Sequence of chain 1.B:
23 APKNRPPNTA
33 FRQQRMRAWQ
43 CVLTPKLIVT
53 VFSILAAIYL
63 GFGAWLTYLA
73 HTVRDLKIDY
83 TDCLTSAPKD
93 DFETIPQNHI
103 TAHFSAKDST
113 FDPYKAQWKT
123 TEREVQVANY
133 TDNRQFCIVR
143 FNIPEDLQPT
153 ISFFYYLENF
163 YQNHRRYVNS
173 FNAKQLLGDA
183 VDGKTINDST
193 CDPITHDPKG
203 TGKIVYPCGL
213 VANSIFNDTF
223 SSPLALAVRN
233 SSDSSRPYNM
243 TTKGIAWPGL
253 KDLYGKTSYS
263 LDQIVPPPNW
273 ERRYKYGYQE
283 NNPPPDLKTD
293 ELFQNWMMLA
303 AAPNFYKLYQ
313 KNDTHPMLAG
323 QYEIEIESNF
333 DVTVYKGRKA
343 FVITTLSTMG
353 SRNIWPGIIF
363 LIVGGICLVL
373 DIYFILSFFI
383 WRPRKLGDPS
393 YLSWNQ

Sequence of chain 1.A:
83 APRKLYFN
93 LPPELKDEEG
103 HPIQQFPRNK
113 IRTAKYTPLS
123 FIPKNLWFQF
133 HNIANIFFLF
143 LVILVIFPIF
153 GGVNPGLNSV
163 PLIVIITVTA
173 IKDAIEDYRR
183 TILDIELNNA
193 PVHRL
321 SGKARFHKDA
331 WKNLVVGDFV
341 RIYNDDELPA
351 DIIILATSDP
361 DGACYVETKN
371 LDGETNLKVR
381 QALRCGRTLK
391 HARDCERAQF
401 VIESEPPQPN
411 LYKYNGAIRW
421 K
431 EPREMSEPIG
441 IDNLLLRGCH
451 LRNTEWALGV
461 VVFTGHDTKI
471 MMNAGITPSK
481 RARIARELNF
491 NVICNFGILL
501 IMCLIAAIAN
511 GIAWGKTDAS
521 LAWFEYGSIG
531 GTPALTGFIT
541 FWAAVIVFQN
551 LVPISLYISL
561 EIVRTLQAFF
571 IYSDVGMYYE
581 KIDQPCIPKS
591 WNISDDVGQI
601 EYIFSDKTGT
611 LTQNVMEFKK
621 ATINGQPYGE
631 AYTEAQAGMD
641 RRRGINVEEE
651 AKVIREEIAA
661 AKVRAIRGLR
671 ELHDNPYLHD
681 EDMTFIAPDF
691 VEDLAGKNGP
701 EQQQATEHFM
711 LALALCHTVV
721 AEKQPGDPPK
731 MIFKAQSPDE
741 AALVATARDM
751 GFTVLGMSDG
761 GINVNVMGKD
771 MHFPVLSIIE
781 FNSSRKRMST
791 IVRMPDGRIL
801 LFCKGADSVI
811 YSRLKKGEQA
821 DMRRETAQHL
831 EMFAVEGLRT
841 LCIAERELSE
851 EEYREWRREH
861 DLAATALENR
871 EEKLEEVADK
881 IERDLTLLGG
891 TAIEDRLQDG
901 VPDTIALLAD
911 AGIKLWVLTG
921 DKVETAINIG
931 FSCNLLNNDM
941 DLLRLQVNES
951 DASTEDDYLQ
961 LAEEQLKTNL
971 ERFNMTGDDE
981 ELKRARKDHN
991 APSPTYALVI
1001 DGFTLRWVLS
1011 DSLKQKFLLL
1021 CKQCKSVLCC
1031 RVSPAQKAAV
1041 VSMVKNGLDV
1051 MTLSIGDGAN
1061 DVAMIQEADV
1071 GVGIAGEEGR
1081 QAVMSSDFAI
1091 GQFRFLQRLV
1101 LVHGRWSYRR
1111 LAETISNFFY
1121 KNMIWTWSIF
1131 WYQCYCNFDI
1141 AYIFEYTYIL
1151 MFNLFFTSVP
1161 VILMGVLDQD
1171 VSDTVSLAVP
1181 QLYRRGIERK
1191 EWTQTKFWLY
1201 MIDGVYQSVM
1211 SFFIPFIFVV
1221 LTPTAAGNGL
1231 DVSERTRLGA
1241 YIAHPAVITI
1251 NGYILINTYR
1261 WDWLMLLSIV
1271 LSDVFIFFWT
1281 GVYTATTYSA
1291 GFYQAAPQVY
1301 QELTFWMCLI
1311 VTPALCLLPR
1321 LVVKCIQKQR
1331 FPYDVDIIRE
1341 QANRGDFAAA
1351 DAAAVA

Binding-site contacts:
Ligand atom N2 contacts residue ASN331 of chain 1.B at 3.2 Å (h-bond).
Ligand atom C3 contacts residue ASN219 of chain 1.B at 3.7 Å.
Ligand atom O6 contacts residue PRO270 of chain 1.B at 3.9 Å.
Ligand atom C2 contacts residue ASN271 of chain 1.B at 3.9 Å.
Ligand atom C1 contacts residue ASN331 of chain 1.B at 4.1 Å.
Ligand atom C8 contacts residue ASN331 of chain 1.B at 3.2 Å.
Ligand atom C7 contacts residue ASN331 of chain 1.B at 3.7 Å.
Ligand atom C7 contacts residue ARG274 of chain 1.B at 4.0 Å.
Ligand atom C4 contacts residue MAN1 of chain 1.C at 3.7 Å.
Ligand atom O6 contacts residue MAN1 of chain 1.C at 2.4 Å.
Ligand atom O3 contacts residue TRP523 of chain 1.A at 3.5 Å.
Ligand atom N2 contacts residue ASN219 of chain 1.B at 2.9 Å (h-bond).
Ligand atom O5 contacts residue ASN219 of chain 1.B at 2.3 Å (h-bond).
Ligand atom C5 contacts residue ASN219 of chain 1.B at 3.6 Å.
Ligand atom C1 contacts residue ASN219 of chain 1.B at 1.4 Å.
Ligand atom C2 contacts residue ASN219 of chain 1.B at 2.4 Å.
Ligand atom N2 contacts residue ASP333 of chain 1.B at 3.9 Å.
Ligand atom O6 contacts residue PHE524 of chain 1.A at 3.8 Å.
Ligand atom O6 contacts residue ASN271 of chain 1.B at 3.0 Å (h-bond).
Ligand atom C8 contacts residue PHE524 of chain 1.A at 3.7 Å (hydrophobic).
Ligand atom C6 contacts residue MAN1 of chain 1.C at 3.1 Å.
Ligand atom O4 contacts residue ASP333 of chain 1.B at 3.8 Å.
Ligand atom C6 contacts residue PHE332 of chain 1.B at 3.9 Å (hydrophobic).
Ligand atom C6 contacts residue PHE524 of chain 1.A at 3.6 Å (hydrophobic).
Ligand atom C7 contacts residue ASN219 of chain 1.B at 3.1 Å.
Ligand atom C5 contacts residue PHE332 of chain 1.B at 4.1 Å (hydrophobic).
Ligand atom C5 contacts residue ASN271 of chain 1.B at 3.7 Å.
Ligand atom O5 contacts residue PHE332 of chain 1.B at 3.9 Å.
Ligand atom C8 contacts residue ASP333 of chain 1.B at 3.2 Å.
Ligand atom C3 contacts residue ASN331 of chain 1.B at 4.1 Å.
Ligand atom O4 contacts residue MAN1 of chain 1.C at 2.9 Å (h-bond).
Ligand atom O7 contacts residue ASP333 of chain 1.B at 2.8 Å (salt-bridge).
Ligand atom C5 contacts residue MAN1 of chain 1.C at 4.0 Å.
Ligand atom C7 contacts residue ASP333 of chain 1.B at 3.2 Å.
Ligand atom C8 contacts residue ARG274 of chain 1.B at 4.0 Å.
Ligand atom C8 contacts residue ARG136 of chain 1.B at 3.3 Å.
Ligand atom O7 contacts residue ASN219 of chain 1.B at 2.9 Å (h-bond).
Ligand atom O3 contacts residue ARG274 of chain 1.B at 4.0 Å.
Ligand atom O6 contacts residue TRP523 of chain 1.A at 3.8 Å.
Ligand atom O7 contacts residue ASN271 of chain 1.B at 3.4 Å (h-bond).

This protein binds this small molecule.
Small molecule (SMILES): CC(=O)N[C@H]1[C@H](O[C@H]2[C@H](O)[C@@H](NC(C)=O)CO[C@@H]2CO)O[C@H](CO)[C@@H](O[C@@H]2O[C@H](CO)[C@@H](O)[C@H](O[C@H]3O[C@H](CO)[C@@H](O)[C@H](O)[C@@H]3O)[C@@H]2O)[C@@H]1O